Sequence of chain 1.B:
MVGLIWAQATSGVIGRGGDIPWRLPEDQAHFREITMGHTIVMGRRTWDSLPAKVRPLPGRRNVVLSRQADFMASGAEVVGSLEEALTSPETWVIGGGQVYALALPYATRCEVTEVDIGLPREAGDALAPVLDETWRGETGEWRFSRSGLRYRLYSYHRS

Binding-site contacts:
Ligand atom CAY contacts residue PRO51 of chain 1.B at 3.6 Å (hydrophobic).
Ligand atom C2 contacts residue TRP6 of chain 1.B at 3.7 Å (hydrophobic).
Ligand atom CAU contacts residue LEU57 of chain 1.B at 3.6 Å (hydrophobic).
Ligand atom CBC contacts residue THR46 of chain 1.B at 3.5 Å.
Ligand atom N1 contacts residue NDP1 of chain 1.G at 3.7 Å.
Ligand atom C2 contacts residue ALA7 of chain 1.B at 3.6 Å (hydrophobic).
Ligand atom CAV contacts residue LEU57 of chain 1.B at 3.6 Å (hydrophobic).
Ligand atom CAI contacts residue NDP1 of chain 1.G at 3.6 Å.
Ligand atom N1 contacts residue ILE5 of chain 1.B at 3.5 Å (h-bond).
Ligand atom CAZ contacts residue ARG32 of chain 1.B at 3.1 Å.
Ligand atom CAJ contacts residue NDP1 of chain 1.G at 3.6 Å.
Ligand atom C5 contacts residue NDP1 of chain 1.G at 3.6 Å.
Ligand atom NAH contacts residue ILE5 of chain 1.B at 3.0 Å (h-bond).
Ligand atom C2 contacts residue ASP27 of chain 1.B at 3.5 Å.
Ligand atom CBE contacts residue ASP27 of chain 1.B at 3.7 Å.
Ligand atom OBA contacts residue ARG32 of chain 1.B at 2.8 Å (salt-bridge).
Ligand atom OBB contacts residue ARG32 of chain 1.B at 3.0 Å (salt-bridge).
Ligand atom N1 contacts residue PHE31 of chain 1.B at 3.5 Å.
Ligand atom NAH contacts residue ILE94 of chain 1.B at 3.0 Å (h-bond).
Ligand atom OAX contacts residue PRO51 of chain 1.B at 3.7 Å.
Ligand atom C6 contacts residue PHE31 of chain 1.B at 3.4 Å (hydrophobic).
Ligand atom NAG contacts residue TRP6 of chain 1.B at 3.4 Å.
Ligand atom N1 contacts residue TRP6 of chain 1.B at 3.3 Å.
Ligand atom NAH contacts residue PHE31 of chain 1.B at 3.5 Å.
Ligand atom CAV contacts residue GLN28 of chain 1.B at 3.5 Å.
Ligand atom NAG contacts residue ALA7 of chain 1.B at 3.6 Å.
Ligand atom NAH contacts residue TYR100 of chain 1.B at 3.4 Å (h-bond).
Ligand atom NAG contacts residue ASP27 of chain 1.B at 2.9 Å (salt-bridge).
Ligand atom C6 contacts residue NDP1 of chain 1.G at 3.4 Å.
Ligand atom CAT contacts residue PHE31 of chain 1.B at 3.5 Å (hydrophobic).
Ligand atom C6 contacts residue ILE5 of chain 1.B at 3.6 Å (hydrophobic).
Ligand atom C4 contacts residue ASP27 of chain 1.B at 3.5 Å.
Ligand atom N3 contacts residue ASP27 of chain 1.B at 2.7 Å (salt-bridge).
Ligand atom C5 contacts residue PHE31 of chain 1.B at 3.7 Å (hydrophobic).
Ligand atom CBD contacts residue ASP27 of chain 1.B at 3.5 Å.
Ligand atom OBB contacts residue ARG60 of chain 1.B at 3.0 Å (salt-bridge).
Ligand atom NAH contacts residue NDP1 of chain 1.G at 3.6 Å.
Ligand atom CAT contacts residue LEU57 of chain 1.B at 3.7 Å (hydrophobic).
Ligand atom CAS contacts residue PHE31 of chain 1.B at 3.5 Å (hydrophobic).
Ligand atom CAU contacts residue GLN28 of chain 1.B at 3.7 Å.

A small-molecule ligand and the protein it binds are described below.
Small molecule (SMILES): CCc1nc(N)nc(N)c1C#C[C@H](C)c1cc(OC)cc(-c2ccc(C(=O)O)cc2)c1